The protein below binds the small molecule below.
Small molecule (SMILES): O=C1CC[C@H](N2C(=O)c3ccccc3C2=O)C(=O)N1

Sequence of chain 1.I:
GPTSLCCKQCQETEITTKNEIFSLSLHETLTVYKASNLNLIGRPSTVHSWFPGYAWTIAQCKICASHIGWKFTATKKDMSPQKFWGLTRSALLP

Binding-site contacts:
Ligand atom C4 contacts residue TRP70 of chain 1.I at 4.2 Å (hydrophobic).
Ligand atom O01 contacts residue TRP64 of chain 1.I at 3.1 Å (h-bond).
Ligand atom C04 contacts residue TRP64 of chain 1.I at 3.5 Å (hydrophobic).
Ligand atom C07 contacts residue TRP84 of chain 1.I at 3.5 Å (hydrophobic).
Ligand atom O05 contacts residue TRP70 of chain 1.I at 3.4 Å.
Ligand atom O01 contacts residue HIS62 of chain 1.I at 3.4 Å (h-bond).
Ligand atom C07 contacts residue TRP70 of chain 1.I at 3.6 Å (hydrophobic).
Ligand atom C04 contacts residue HIS62 of chain 1.I at 3.8 Å.
Ligand atom O05 contacts residue HIS62 of chain 1.I at 3.9 Å.
Ligand atom C06 contacts residue PHE86 of chain 1.I at 4.2 Å (hydrophobic).
Ligand atom N03 contacts residue SER63 of chain 1.I at 4.0 Å.
Ligand atom O05 contacts residue TRP64 of chain 1.I at 2.9 Å (h-bond).
Ligand atom N03 contacts residue TRP70 of chain 1.I at 4.1 Å.
Ligand atom C04 contacts residue PHE86 of chain 1.I at 4.2 Å (hydrophobic).
Ligand atom O18 contacts residue TRP84 of chain 1.I at 3.7 Å.
Ligand atom C06 contacts residue TRP64 of chain 1.I at 4.3 Å (hydrophobic).
Ligand atom O16 contacts residue HIS62 of chain 1.I at 3.8 Å.
Ligand atom O16 contacts residue TRP70 of chain 1.I at 3.6 Å.
Ligand atom C06 contacts residue TRP70 of chain 1.I at 3.5 Å (hydrophobic).
Ligand atom C04 contacts residue SER63 of chain 1.I at 4.0 Å.
Ligand atom N03 contacts residue HIS62 of chain 1.I at 2.8 Å (h-bond).
Ligand atom O16 contacts residue VAL61 of chain 1.I at 3.9 Å.
Ligand atom N03 contacts residue TRP64 of chain 1.I at 3.2 Å (h-bond).
Ligand atom C04 contacts residue TRP70 of chain 1.I at 3.5 Å (hydrophobic).
Ligand atom O18 contacts residue TRP64 of chain 1.I at 4.3 Å.
Ligand atom C02 contacts residue HIS62 of chain 1.I at 3.5 Å.
Ligand atom O05 contacts residue PHE86 of chain 1.I at 3.3 Å.
Ligand atom C08 contacts residue TRP84 of chain 1.I at 4.3 Å (hydrophobic).
Ligand atom N03 contacts residue VAL61 of chain 1.I at 4.5 Å.
Ligand atom C02 contacts residue TRP64 of chain 1.I at 3.4 Å (hydrophobic).
Ligand atom C06 contacts residue TRP84 of chain 1.I at 3.7 Å (hydrophobic).
Ligand atom O05 contacts residue SER63 of chain 1.I at 3.4 Å.
Ligand atom C08 contacts residue TRP64 of chain 1.I at 3.7 Å (hydrophobic).